Binding-site contacts:
Ligand atom O contacts residue ALA2 of chain 1.E at 4.0 Å.
Ligand atom N contacts residue ALA2 of chain 1.E at 2.8 Å (h-bond).
Ligand atom O contacts residue GLN3 of chain 1.E at 2.9 Å (h-bond).
Ligand atom CD contacts residue VAL4 of chain 1.E at 3.6 Å (hydrophobic).
Ligand atom CG2 contacts residue VAL4 of chain 1.E at 3.4 Å (hydrophobic).
Ligand atom N contacts residue VAL4 of chain 1.E at 4.3 Å.
Ligand atom CB contacts residue ALA2 of chain 1.E at 4.4 Å (hydrophobic).
Ligand atom C contacts residue ALA2 of chain 1.E at 4.0 Å (hydrophobic).
Ligand atom CB contacts residue VAL4 of chain 1.E at 4.0 Å (hydrophobic).
Ligand atom CG2 contacts residue ALA2 of chain 1.E at 4.0 Å (hydrophobic).
Ligand atom CB contacts residue GLN3 of chain 1.E at 4.0 Å.
Ligand atom C contacts residue GLN3 of chain 1.E at 3.9 Å.
Ligand atom CG2 contacts residue GLN3 of chain 1.E at 3.5 Å.
Ligand atom CA contacts residue VAL4 of chain 1.E at 3.3 Å (hydrophobic).
Ligand atom CB contacts residue VAL4 of chain 1.E at 4.4 Å (hydrophobic).
Ligand atom CG1 contacts residue GLN3 of chain 1.E at 3.3 Å.
Ligand atom O contacts residue VAL4 of chain 1.E at 3.2 Å (h-bond).
Ligand atom CG contacts residue VAL4 of chain 1.E at 4.4 Å (hydrophobic).
Ligand atom N contacts residue GLN3 of chain 1.E at 4.5 Å.
Ligand atom CB contacts residue ALA2 of chain 1.E at 3.3 Å (hydrophobic).
Ligand atom O contacts residue VAL4 of chain 1.E at 4.4 Å.
Ligand atom OE1 contacts residue VAL4 of chain 1.E at 3.6 Å.
Ligand atom CG1 contacts residue ALA2 of chain 1.E at 4.5 Å (hydrophobic).
Ligand atom CA contacts residue ALA2 of chain 1.E at 3.9 Å (hydrophobic).
Ligand atom CA contacts residue VAL4 of chain 1.E at 4.1 Å (hydrophobic).
Ligand atom N contacts residue VAL4 of chain 1.E at 3.1 Å (h-bond).
Ligand atom OE1 contacts residue ASN25 of chain 1.E at 4.2 Å.
Ligand atom CG2 contacts residue SER5 of chain 1.E at 3.4 Å.
Ligand atom OG contacts residue GLN3 of chain 1.E at 3.3 Å (h-bond).
Ligand atom OE2 contacts residue VAL4 of chain 1.E at 3.7 Å.
Ligand atom C contacts residue VAL4 of chain 1.E at 3.5 Å (hydrophobic).
Ligand atom CA contacts residue GLN3 of chain 1.E at 4.5 Å.
Ligand atom CB contacts residue GLN3 of chain 1.E at 3.7 Å.
Ligand atom C contacts residue ALA2 of chain 1.E at 3.5 Å (hydrophobic).
Ligand atom CA contacts residue ALA2 of chain 1.E at 3.3 Å (hydrophobic).
Ligand atom C contacts residue VAL4 of chain 1.E at 4.0 Å (hydrophobic).

The protein below binds the small molecule below.
Small molecule (SMILES): CC[C@H](C)[C@H](N)C(=O)N[C@@H](CO)C(=O)N[C@@H](CCC(=O)O)C(=O)N[C@H](C=O)C(C)C

Sequence of chain 1.E:
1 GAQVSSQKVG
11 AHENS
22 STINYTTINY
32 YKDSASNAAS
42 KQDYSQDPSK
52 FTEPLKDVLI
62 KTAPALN